A protein and the small-molecule ligand that binds it are described below.
Small molecule (SMILES): CC(=O)N[C@H]1[C@H]([C@H](O)[C@H](O)CO)O[C@](O)(C(=O)O)C[C@@H]1O

Binding-site contacts:
Ligand atom C5 contacts residue ASN169 of chain 1.B at 3.9 Å.
Ligand atom O10 contacts residue PHE181 of chain 1.B at 3.9 Å.
Ligand atom C10 contacts residue LEU170 of chain 1.B at 3.9 Å (hydrophobic).
Ligand atom C10 contacts residue ASN169 of chain 1.B at 3.4 Å.
Ligand atom O10 contacts residue ASN169 of chain 1.B at 4.0 Å.
Ligand atom C10 contacts residue TRP178 of chain 1.B at 4.4 Å (hydrophobic).
Ligand atom O10 contacts residue ARG185 of chain 1.B at 2.7 Å (salt-bridge).
Ligand atom C2 contacts residue TRP178 of chain 1.B at 4.4 Å (hydrophobic).
Ligand atom O4 contacts residue LEU170 of chain 1.B at 3.9 Å.
Ligand atom C11 contacts residue ASN169 of chain 1.B at 3.7 Å.
Ligand atom N5 contacts residue LEU170 of chain 1.B at 4.4 Å.
Ligand atom C11 contacts residue LYS168 of chain 1.B at 3.7 Å.
Ligand atom N5 contacts residue TRP178 of chain 1.B at 3.8 Å.
Ligand atom C5 contacts residue TRP178 of chain 1.B at 4.3 Å (hydrophobic).
Ligand atom C10 contacts residue ARG185 of chain 1.B at 3.9 Å.
Ligand atom O10 contacts residue LEU170 of chain 1.B at 3.4 Å (h-bond).
Ligand atom O7 contacts residue PHE181 of chain 1.B at 4.0 Å.
Ligand atom O9 contacts residue PHE181 of chain 1.B at 3.9 Å.
Ligand atom C5 contacts residue LEU170 of chain 1.B at 4.0 Å (hydrophobic).
Ligand atom O8 contacts residue TRP178 of chain 1.B at 4.0 Å.
Ligand atom O10 contacts residue LYS168 of chain 1.B at 3.7 Å.
Ligand atom O7 contacts residue ARG185 of chain 1.B at 2.9 Å (salt-bridge).
Ligand atom C11 contacts residue PHE181 of chain 1.B at 4.1 Å (hydrophobic).
Ligand atom C10 contacts residue PHE181 of chain 1.B at 4.0 Å (hydrophobic).
Ligand atom C7 contacts residue PHE181 of chain 1.B at 3.7 Å (hydrophobic).
Ligand atom O4 contacts residue ASN169 of chain 1.B at 2.7 Å (h-bond).
Ligand atom N5 contacts residue ASN169 of chain 1.B at 3.3 Å (h-bond).
Ligand atom C6 contacts residue TRP178 of chain 1.B at 3.9 Å (hydrophobic).
Ligand atom C7 contacts residue ARG185 of chain 1.B at 3.9 Å.
Ligand atom C11 contacts residue TRP178 of chain 1.B at 3.7 Å (hydrophobic).
Ligand atom O2 contacts residue TRP178 of chain 1.B at 3.4 Å.
Ligand atom O1A contacts residue LEU170 of chain 1.B at 4.3 Å.
Ligand atom O7 contacts residue LEU170 of chain 1.B at 3.9 Å.
Ligand atom C8 contacts residue PHE181 of chain 1.B at 4.3 Å (hydrophobic).
Ligand atom C4 contacts residue LEU170 of chain 1.B at 4.4 Å (hydrophobic).
Ligand atom C11 contacts residue SER167 of chain 1.B at 3.9 Å.
Ligand atom C9 contacts residue PHE181 of chain 1.B at 3.3 Å (hydrophobic).
Ligand atom C4 contacts residue ASN169 of chain 1.B at 3.7 Å.
Ligand atom C4 contacts residue TRP178 of chain 1.B at 3.7 Å (hydrophobic).
Ligand atom C10 contacts residue LYS168 of chain 1.B at 4.1 Å.

Sequence of chain 1.B:
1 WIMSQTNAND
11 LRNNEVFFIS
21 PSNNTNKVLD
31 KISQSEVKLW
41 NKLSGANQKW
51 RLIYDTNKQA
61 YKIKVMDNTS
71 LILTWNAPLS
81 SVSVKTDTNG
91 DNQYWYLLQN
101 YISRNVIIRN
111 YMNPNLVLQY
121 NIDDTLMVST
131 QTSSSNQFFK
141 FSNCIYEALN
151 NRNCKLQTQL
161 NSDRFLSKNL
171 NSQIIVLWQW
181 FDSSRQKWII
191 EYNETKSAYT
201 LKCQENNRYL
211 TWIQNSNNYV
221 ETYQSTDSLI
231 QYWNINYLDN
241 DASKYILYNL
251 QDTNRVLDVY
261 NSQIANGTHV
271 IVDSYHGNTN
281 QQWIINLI